Sequence of chain 1.C:
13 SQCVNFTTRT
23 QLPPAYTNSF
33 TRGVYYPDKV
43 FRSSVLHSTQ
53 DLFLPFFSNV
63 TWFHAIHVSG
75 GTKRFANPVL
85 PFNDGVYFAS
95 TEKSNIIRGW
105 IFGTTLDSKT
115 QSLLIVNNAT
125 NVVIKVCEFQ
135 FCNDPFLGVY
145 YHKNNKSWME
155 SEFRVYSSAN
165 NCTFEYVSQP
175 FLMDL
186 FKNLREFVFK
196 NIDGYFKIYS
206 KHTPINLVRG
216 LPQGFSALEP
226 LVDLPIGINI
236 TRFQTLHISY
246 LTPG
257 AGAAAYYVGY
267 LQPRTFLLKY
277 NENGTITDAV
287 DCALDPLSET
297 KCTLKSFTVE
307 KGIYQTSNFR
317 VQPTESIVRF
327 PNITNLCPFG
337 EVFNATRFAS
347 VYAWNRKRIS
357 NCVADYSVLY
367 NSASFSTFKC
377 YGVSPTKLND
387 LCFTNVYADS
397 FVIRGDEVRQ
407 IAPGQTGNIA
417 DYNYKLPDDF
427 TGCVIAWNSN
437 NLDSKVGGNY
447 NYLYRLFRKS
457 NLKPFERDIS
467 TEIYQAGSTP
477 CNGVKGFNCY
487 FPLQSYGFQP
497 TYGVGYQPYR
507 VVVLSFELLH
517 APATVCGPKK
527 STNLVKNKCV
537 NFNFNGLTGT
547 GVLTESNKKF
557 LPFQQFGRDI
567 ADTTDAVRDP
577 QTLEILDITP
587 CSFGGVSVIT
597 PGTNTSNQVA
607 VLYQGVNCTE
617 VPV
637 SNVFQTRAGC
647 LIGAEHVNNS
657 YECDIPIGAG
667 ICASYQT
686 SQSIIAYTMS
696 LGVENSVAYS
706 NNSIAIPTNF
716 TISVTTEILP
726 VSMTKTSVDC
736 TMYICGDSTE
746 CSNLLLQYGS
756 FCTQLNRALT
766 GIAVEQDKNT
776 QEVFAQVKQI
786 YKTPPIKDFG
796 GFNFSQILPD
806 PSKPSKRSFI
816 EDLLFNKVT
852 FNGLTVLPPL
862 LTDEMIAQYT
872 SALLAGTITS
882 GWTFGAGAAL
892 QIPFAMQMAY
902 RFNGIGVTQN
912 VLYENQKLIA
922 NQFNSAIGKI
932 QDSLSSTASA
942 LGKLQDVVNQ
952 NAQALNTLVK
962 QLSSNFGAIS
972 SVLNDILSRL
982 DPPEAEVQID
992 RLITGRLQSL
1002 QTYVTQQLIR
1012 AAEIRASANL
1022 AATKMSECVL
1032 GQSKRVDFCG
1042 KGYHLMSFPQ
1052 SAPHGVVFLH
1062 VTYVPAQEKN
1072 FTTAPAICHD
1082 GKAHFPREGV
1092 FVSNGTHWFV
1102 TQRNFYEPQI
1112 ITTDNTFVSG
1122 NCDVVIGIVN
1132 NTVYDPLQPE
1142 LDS

Sequence of chain 1.B:
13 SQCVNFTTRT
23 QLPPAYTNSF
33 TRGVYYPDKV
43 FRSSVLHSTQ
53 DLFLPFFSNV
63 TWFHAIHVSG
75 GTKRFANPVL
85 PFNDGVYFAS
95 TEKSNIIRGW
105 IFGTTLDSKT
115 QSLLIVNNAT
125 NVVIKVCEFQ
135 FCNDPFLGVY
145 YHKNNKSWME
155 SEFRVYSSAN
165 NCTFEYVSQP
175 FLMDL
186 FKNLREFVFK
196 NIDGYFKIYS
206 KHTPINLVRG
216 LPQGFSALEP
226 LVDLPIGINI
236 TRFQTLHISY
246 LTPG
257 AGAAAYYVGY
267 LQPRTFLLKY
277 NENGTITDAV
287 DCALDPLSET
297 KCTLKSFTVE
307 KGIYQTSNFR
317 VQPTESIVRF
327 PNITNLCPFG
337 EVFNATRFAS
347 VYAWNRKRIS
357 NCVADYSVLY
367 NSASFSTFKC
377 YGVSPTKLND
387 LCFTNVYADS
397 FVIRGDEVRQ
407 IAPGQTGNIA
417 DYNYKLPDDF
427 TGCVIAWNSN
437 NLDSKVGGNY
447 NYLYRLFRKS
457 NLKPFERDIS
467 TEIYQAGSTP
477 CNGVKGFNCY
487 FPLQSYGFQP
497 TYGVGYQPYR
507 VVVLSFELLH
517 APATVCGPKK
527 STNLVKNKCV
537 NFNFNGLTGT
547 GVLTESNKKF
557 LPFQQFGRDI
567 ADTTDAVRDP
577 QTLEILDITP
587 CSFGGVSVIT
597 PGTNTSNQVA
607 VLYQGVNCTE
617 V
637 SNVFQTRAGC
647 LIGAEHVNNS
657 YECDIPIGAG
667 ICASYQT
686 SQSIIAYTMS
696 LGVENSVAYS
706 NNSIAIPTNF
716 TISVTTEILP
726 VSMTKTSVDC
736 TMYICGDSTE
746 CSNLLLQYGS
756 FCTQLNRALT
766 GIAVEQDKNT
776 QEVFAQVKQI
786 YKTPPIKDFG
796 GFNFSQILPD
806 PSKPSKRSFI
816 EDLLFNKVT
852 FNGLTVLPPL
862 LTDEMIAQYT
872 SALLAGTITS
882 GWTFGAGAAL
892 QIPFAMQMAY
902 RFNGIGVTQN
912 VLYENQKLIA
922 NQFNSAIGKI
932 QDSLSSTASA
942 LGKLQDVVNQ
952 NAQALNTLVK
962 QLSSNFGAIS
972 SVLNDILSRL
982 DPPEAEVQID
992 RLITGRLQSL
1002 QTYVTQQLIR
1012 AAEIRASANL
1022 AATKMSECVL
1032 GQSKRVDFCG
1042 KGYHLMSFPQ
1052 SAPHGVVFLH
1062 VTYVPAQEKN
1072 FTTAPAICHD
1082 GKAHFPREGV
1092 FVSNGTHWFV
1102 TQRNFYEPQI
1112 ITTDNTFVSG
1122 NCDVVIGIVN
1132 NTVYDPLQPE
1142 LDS

This protein binds this small molecule.
Small molecule (SMILES): CC(=O)N[C@@H]1[C@@H](O)[C@H](O)[C@@H](CO)O[C@H]1O

Binding-site contacts:
Ligand atom C8 contacts residue GLU1069 of chain 1.B at 3.0 Å.
Ligand atom C7 contacts residue ASN1071 of chain 1.B at 4.0 Å.
Ligand atom C2 contacts residue ASN1071 of chain 1.B at 2.5 Å.
Ligand atom C1 contacts residue ASN1071 of chain 1.B at 1.4 Å.
Ligand atom C4 contacts residue ASN1071 of chain 1.B at 4.2 Å.
Ligand atom O6 contacts residue ALA703 of chain 1.B at 4.5 Å.
Ligand atom O5 contacts residue ASN1071 of chain 1.B at 2.4 Å (h-bond).
Ligand atom C7 contacts residue GLU1069 of chain 1.B at 4.4 Å.
Ligand atom N2 contacts residue ASN1071 of chain 1.B at 2.9 Å (h-bond).
Ligand atom C3 contacts residue ASN1071 of chain 1.B at 3.8 Å.
Ligand atom O5 contacts residue ALA703 of chain 1.B at 4.2 Å.
Ligand atom C5 contacts residue ASN1071 of chain 1.B at 3.7 Å.
Ligand atom C5 contacts residue ALA703 of chain 1.B at 3.5 Å (hydrophobic).
Ligand atom C6 contacts residue ALA703 of chain 1.B at 3.7 Å (hydrophobic).
Ligand atom C1 contacts residue GLN892 of chain 1.C at 4.2 Å.
Ligand atom C8 contacts residue LYS1070 of chain 1.B at 4.3 Å.